Binding-site contacts:
Ligand atom C5 contacts residue GLY123 of chain 1.A at 4.0 Å.
Ligand atom C7 contacts residue ASN120 of chain 1.A at 3.1 Å.
Ligand atom C6 contacts residue GLY123 of chain 1.A at 4.0 Å.
Ligand atom N2 contacts residue ASN120 of chain 1.A at 2.8 Å (h-bond).
Ligand atom C8 contacts residue ILE158 of chain 1.A at 4.3 Å (hydrophobic).
Ligand atom O7 contacts residue HIS222 of chain 1.A at 4.1 Å.
Ligand atom O7 contacts residue ASN120 of chain 1.A at 3.0 Å (h-bond).
Ligand atom C8 contacts residue LEU163 of chain 1.A at 4.3 Å (hydrophobic).
Ligand atom C8 contacts residue SER160 of chain 1.A at 3.4 Å.
Ligand atom C1 contacts residue ASN120 of chain 1.A at 1.4 Å.
Ligand atom O5 contacts residue ASN120 of chain 1.A at 2.4 Å (h-bond).
Ligand atom C3 contacts residue ASN120 of chain 1.A at 3.7 Å.
Ligand atom O5 contacts residue GLY123 of chain 1.A at 4.4 Å.
Ligand atom C4 contacts residue ASN120 of chain 1.A at 4.2 Å.
Ligand atom C6 contacts residue PRO124 of chain 1.A at 4.3 Å (hydrophobic).
Ligand atom O6 contacts residue PRO124 of chain 1.A at 3.7 Å.
Ligand atom C8 contacts residue ASN120 of chain 1.A at 4.2 Å.
Ligand atom C2 contacts residue ASN120 of chain 1.A at 2.4 Å.
Ligand atom O6 contacts residue GLY123 of chain 1.A at 3.4 Å.
Ligand atom C5 contacts residue ASN120 of chain 1.A at 3.7 Å.
Ligand atom O7 contacts residue ILE158 of chain 1.A at 4.4 Å.

Sequence of chain 1.A:
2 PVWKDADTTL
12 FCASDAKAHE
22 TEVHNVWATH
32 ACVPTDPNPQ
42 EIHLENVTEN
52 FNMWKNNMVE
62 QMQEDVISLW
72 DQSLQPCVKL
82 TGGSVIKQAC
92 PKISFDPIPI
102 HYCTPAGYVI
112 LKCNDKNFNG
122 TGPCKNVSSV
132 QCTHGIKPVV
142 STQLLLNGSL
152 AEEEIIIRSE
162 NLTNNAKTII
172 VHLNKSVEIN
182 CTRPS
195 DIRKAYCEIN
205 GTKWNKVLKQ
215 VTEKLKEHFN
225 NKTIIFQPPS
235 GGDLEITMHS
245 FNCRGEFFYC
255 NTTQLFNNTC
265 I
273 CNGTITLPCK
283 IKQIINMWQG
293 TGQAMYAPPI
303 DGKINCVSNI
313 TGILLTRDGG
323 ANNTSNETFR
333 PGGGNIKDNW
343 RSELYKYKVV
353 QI

The protein below binds the small molecule below.
Small molecule (SMILES): CC(=O)N[C@@H]1[C@@H](O)[C@H](O)[C@@H](CO)O[C@H]1O